Sequence of chain 1.L:
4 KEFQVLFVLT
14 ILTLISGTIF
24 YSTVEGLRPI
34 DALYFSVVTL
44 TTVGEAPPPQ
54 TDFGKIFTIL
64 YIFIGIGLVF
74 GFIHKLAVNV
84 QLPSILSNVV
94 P

A small-molecule ligand and the protein it binds are described below.
Small molecule (SMILES): NCC(=O)O

Sequence of chain 1.I:
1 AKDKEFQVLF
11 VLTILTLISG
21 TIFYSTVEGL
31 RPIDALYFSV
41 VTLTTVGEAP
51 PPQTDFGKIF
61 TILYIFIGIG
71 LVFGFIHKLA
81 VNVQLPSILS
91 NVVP

Binding-site contacts:
Ligand atom CA contacts residue LEU89 of chain 1.L at 4.3 Å (hydrophobic).
Ligand atom O contacts residue LYS4 of chain 1.I at 4.0 Å.
Ligand atom C contacts residue GLU5 of chain 1.I at 4.2 Å.
Ligand atom O contacts residue VAL8 of chain 1.I at 3.1 Å.
Ligand atom C contacts residue VAL8 of chain 1.I at 4.3 Å (hydrophobic).
Ligand atom N contacts residue ILE88 of chain 1.L at 4.4 Å.
Ligand atom CA contacts residue GLU5 of chain 1.I at 4.1 Å.
Ligand atom N contacts residue VAL8 of chain 1.I at 4.5 Å.
Ligand atom O contacts residue GLU5 of chain 1.I at 3.9 Å.
Ligand atom N contacts residue LEU89 of chain 1.L at 4.1 Å.